Sequence of chain 1.H:
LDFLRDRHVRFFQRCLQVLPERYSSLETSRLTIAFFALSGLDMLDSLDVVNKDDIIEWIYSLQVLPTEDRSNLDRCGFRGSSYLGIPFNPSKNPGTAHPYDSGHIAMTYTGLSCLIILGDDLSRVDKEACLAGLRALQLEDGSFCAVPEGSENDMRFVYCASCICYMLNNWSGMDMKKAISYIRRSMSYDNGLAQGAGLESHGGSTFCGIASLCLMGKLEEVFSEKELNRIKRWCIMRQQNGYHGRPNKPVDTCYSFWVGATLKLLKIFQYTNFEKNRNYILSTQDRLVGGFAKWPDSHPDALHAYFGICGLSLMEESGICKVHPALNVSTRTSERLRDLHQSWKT

Sequence of chain 1.P:
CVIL

Binding-site contacts:
Ligand atom C13 contacts residue TYR40 of chain 1.H at 4.1 Å (hydrophobic).
Ligand atom C8 contacts residue ALA319 of chain 1.H at 3.6 Å (hydrophobic).
Ligand atom C5 contacts residue ASP318 of chain 1.H at 4.0 Å.
Ligand atom C16 contacts residue TYR40 of chain 1.H at 3.8 Å (hydrophobic).
Ligand atom C14 contacts residue CYS32 of chain 1.H at 4.1 Å (hydrophobic).
Ligand atom C19 contacts residue HIS316 of chain 1.H at 4.0 Å.
Ligand atom C7 contacts residue ASP318 of chain 1.H at 3.3 Å.
Ligand atom C6 contacts residue ALA319 of chain 1.H at 4.1 Å (hydrophobic).
Ligand atom C8 contacts residue LEU43 of chain 1.H at 4.2 Å (hydrophobic).
Ligand atom C4 contacts residue ILE50 of chain 1.H at 3.5 Å (hydrophobic).
Ligand atom C2 contacts residue VAL9 of chain 1.P at 3.6 Å (hydrophobic).
Ligand atom C4 contacts residue LEU320 of chain 1.H at 3.9 Å (hydrophobic).
Ligand atom C1 contacts residue LEU320 of chain 1.H at 4.2 Å (hydrophobic).
Ligand atom C6 contacts residue ILE50 of chain 1.H at 3.6 Å (hydrophobic).
Ligand atom C8 contacts residue ASP318 of chain 1.H at 4.0 Å.
Ligand atom C3 contacts residue CYS8 of chain 1.P at 3.5 Å (hydrophobic).
Ligand atom C19 contacts residue PRO317 of chain 1.H at 3.8 Å (hydrophobic).
Ligand atom C1 contacts residue VAL9 of chain 1.P at 3.1 Å (hydrophobic).
Ligand atom C3 contacts residue LEU320 of chain 1.H at 4.1 Å (hydrophobic).
Ligand atom C1 contacts residue CYS8 of chain 1.P at 1.8 Å (hydrophobic).
Ligand atom C15 contacts residue ARG31 of chain 1.H at 4.0 Å.
Ligand atom C9 contacts residue ILE50 of chain 1.H at 4.0 Å (hydrophobic).
Ligand atom C10 contacts residue ALA319 of chain 1.H at 4.1 Å (hydrophobic).
Ligand atom C4 contacts residue PHE53 of chain 1.H at 3.5 Å (hydrophobic).
Ligand atom C6 contacts residue LEU43 of chain 1.H at 4.0 Å (hydrophobic).
Ligand atom C9 contacts residue LEU43 of chain 1.H at 3.9 Å (hydrophobic).
Ligand atom C7 contacts residue LEU43 of chain 1.H at 4.2 Å (hydrophobic).
Ligand atom C6 contacts residue ASP318 of chain 1.H at 4.1 Å.
Ligand atom C11 contacts residue TYR40 of chain 1.H at 4.0 Å (hydrophobic).
Ligand atom C5 contacts residue LEU320 of chain 1.H at 4.3 Å (hydrophobic).
Ligand atom C17 contacts residue TYR40 of chain 1.H at 4.0 Å (hydrophobic).
Ligand atom C2 contacts residue CYS8 of chain 1.P at 2.8 Å (hydrophobic).
Ligand atom C12 contacts residue TYR40 of chain 1.H at 3.6 Å (hydrophobic).
Ligand atom C4 contacts residue CYS8 of chain 1.P at 3.6 Å (hydrophobic).
Ligand atom C10 contacts residue TYR40 of chain 1.H at 3.5 Å (hydrophobic).
Ligand atom C7 contacts residue ALA319 of chain 1.H at 3.6 Å (hydrophobic).
Ligand atom C1 contacts residue ILE10 of chain 1.P at 3.6 Å (hydrophobic).
Ligand atom C9 contacts residue ALA319 of chain 1.H at 3.8 Å (hydrophobic).
Ligand atom C15 contacts residue TYR40 of chain 1.H at 4.0 Å (hydrophobic).
Ligand atom C10 contacts residue ASP318 of chain 1.H at 3.9 Å.

The small molecule below binds the protein below.
Small molecule (SMILES): C/C=C(\C)CC/C=C(\C)CC/C=C(\C)CCC=C(C)C